This small molecule binds to this protein.
Small molecule (SMILES): CSC[C@H]1O[C@@H](n2cnc3c(N)ncnc32)[C@H](O)[C@@H]1O

Sequence of chain 1.A:
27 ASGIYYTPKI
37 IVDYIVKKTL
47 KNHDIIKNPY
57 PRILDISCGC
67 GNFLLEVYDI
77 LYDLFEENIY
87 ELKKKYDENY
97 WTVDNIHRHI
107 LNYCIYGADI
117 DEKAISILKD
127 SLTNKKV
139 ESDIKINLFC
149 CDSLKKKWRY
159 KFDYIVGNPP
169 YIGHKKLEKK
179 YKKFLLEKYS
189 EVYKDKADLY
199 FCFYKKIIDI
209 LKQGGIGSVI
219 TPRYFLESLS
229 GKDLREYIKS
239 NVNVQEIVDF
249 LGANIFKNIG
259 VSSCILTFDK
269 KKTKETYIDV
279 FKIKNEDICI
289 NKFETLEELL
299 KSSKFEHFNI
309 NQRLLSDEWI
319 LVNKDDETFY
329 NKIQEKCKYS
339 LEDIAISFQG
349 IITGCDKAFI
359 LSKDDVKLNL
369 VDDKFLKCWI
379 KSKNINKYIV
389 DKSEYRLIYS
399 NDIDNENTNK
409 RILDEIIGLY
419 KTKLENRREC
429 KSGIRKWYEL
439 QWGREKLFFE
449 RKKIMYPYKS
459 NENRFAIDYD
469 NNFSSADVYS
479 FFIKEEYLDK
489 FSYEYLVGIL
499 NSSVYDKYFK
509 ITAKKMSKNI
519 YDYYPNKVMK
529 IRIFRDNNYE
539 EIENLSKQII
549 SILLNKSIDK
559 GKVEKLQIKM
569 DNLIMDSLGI

Binding-site contacts:
Ligand atom N7 contacts residue EDO1 of chain 1.L at 2.6 Å (h-bond).
Ligand atom N6 contacts residue EDO1 of chain 1.L at 2.8 Å (h-bond).
Ligand atom N1 contacts residue ASP150 of chain 1.A at 3.7 Å.
Ligand atom O3' contacts residue ILE30 of chain 1.A at 3.2 Å.
Ligand atom C4 contacts residue ILE116 of chain 1.A at 3.8 Å (hydrophobic).
Ligand atom O2' contacts residue ILE116 of chain 1.A at 3.7 Å.
Ligand atom O3' contacts residue ASP115 of chain 1.A at 2.9 Å (salt-bridge).
Ligand atom C6 contacts residue PHE201 of chain 1.A at 3.6 Å (hydrophobic).
Ligand atom C1' contacts residue ASP115 of chain 1.A at 3.4 Å.
Ligand atom C8 contacts residue EDO1 of chain 1.L at 3.4 Å.
Ligand atom N7 contacts residue PRO168 of chain 1.A at 3.6 Å.
Ligand atom O4' contacts residue SER63 of chain 1.A at 2.5 Å (h-bond).
Ligand atom C5' contacts residue ASN166 of chain 1.A at 3.8 Å.
Ligand atom C6 contacts residue ASP150 of chain 1.A at 3.7 Å.
Ligand atom C2 contacts residue ILE116 of chain 1.A at 3.7 Å (hydrophobic).
Ligand atom O2' contacts residue ILE30 of chain 1.A at 3.8 Å.
Ligand atom N3 contacts residue ILE62 of chain 1.A at 3.8 Å.
Ligand atom C2 contacts residue CYS149 of chain 1.A at 3.8 Å (hydrophobic).
Ligand atom C3' contacts residue ASP115 of chain 1.A at 3.7 Å.
Ligand atom O2' contacts residue ASP115 of chain 1.A at 2.7 Å (salt-bridge).
Ligand atom O4' contacts residue PRO168 of chain 1.A at 3.7 Å.
Ligand atom C2 contacts residue ILE62 of chain 1.A at 3.6 Å (hydrophobic).
Ligand atom C2' contacts residue GLY29 of chain 1.A at 3.8 Å.
Ligand atom C3' contacts residue GLY29 of chain 1.A at 3.3 Å.
Ligand atom C8 contacts residue PRO168 of chain 1.A at 3.5 Å (hydrophobic).
Ligand atom N3 contacts residue ILE116 of chain 1.A at 3.4 Å (h-bond).
Ligand atom N6 contacts residue ASP150 of chain 1.A at 2.8 Å (salt-bridge).
Ligand atom CS contacts residue SER63 of chain 1.A at 3.2 Å.
Ligand atom C5' contacts residue SER63 of chain 1.A at 3.5 Å.
Ligand atom O3' contacts residue GLY65 of chain 1.A at 3.5 Å.
Ligand atom C2' contacts residue ASP115 of chain 1.A at 3.6 Å.
Ligand atom N1 contacts residue SER151 of chain 1.A at 3.0 Å (h-bond).
Ligand atom CS contacts residue ASN166 of chain 1.A at 3.2 Å.
Ligand atom S5' contacts residue TYR31 of chain 1.A at 3.6 Å.
Ligand atom C1' contacts residue SER63 of chain 1.A at 3.5 Å.
Ligand atom C4' contacts residue SER63 of chain 1.A at 3.1 Å.
Ligand atom N3 contacts residue ASP115 of chain 1.A at 3.8 Å.
Ligand atom C2 contacts residue SER151 of chain 1.A at 3.4 Å.
Ligand atom C4' contacts residue ASP115 of chain 1.A at 3.8 Å.
Ligand atom C5 contacts residue EDO1 of chain 1.L at 3.6 Å.